Binding-site contacts:
Ligand atom C6 contacts residue ARG140 of chain 1.C at 3.4 Å.
Ligand atom C1 contacts residue ASN103 of chain 1.C at 1.4 Å.
Ligand atom C5 contacts residue ASN103 of chain 1.C at 3.7 Å.
Ligand atom C3 contacts residue ASN103 of chain 1.C at 3.8 Å.
Ligand atom C6 contacts residue GLY114 of chain 1.C at 3.6 Å.
Ligand atom O6 contacts residue GLY114 of chain 1.C at 4.5 Å.
Ligand atom O6 contacts residue ARG140 of chain 1.C at 2.4 Å (salt-bridge).
Ligand atom C7 contacts residue ASN103 of chain 1.C at 3.0 Å.
Ligand atom O5 contacts residue ASN103 of chain 1.C at 2.5 Å (h-bond).
Ligand atom C6 contacts residue ASN103 of chain 1.C at 4.4 Å.
Ligand atom C2 contacts residue ASN103 of chain 1.C at 2.5 Å.
Ligand atom O5 contacts residue GLY114 of chain 1.C at 4.3 Å.
Ligand atom N2 contacts residue ASN103 of chain 1.C at 2.8 Å (h-bond).
Ligand atom C8 contacts residue ASN103 of chain 1.C at 4.2 Å.
Ligand atom O7 contacts residue ASN103 of chain 1.C at 2.9 Å (h-bond).
Ligand atom C4 contacts residue ASN103 of chain 1.C at 4.3 Å.
Ligand atom O6 contacts residue LYS117 of chain 1.C at 4.0 Å.
Ligand atom C6 contacts residue LYS117 of chain 1.C at 4.5 Å.

This small molecule binds to this protein.
Small molecule (SMILES): CC(=O)N[C@@H]1[C@@H](O)[C@H](O)[C@@H](CO)O[C@H]1O

Sequence of chain 1.C:
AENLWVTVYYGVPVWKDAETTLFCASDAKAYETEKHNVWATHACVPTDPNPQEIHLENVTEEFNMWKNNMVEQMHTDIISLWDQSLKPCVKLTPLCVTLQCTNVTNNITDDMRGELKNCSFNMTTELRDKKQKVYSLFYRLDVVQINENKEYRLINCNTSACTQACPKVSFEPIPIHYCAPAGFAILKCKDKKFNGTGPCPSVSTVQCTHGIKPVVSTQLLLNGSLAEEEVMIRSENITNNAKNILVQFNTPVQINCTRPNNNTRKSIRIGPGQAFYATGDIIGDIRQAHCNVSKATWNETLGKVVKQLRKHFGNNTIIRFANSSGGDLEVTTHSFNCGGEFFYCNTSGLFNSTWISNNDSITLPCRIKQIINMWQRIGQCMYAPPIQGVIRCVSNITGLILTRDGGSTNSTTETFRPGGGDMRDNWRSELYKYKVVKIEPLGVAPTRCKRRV